Binding-site contacts:
Ligand atom C19 contacts residue ARG301 of chain 1.A at 4.5 Å.
Ligand atom C27 contacts residue PHE414 of chain 1.A at 4.4 Å (hydrophobic).
Ligand atom C3 contacts residue ARG301 of chain 1.A at 4.5 Å.
Ligand atom C15 contacts residue PHE316 of chain 1.A at 3.9 Å (hydrophobic).
Ligand atom C8 contacts residue ILE406 of chain 1.A at 4.0 Å (hydrophobic).
Ligand atom O1 contacts residue ARG301 of chain 1.A at 4.3 Å.
Ligand atom C27 contacts residue POV1 of chain 1.L at 3.9 Å.
Ligand atom C24 contacts residue LEU410 of chain 1.A at 4.3 Å (hydrophobic).
Ligand atom C27 contacts residue VAL413 of chain 1.A at 3.9 Å (hydrophobic).
Ligand atom C19 contacts residue THR298 of chain 1.A at 3.5 Å.
Ligand atom C2 contacts residue ARG301 of chain 1.A at 4.0 Å.
Ligand atom C7 contacts residue PHE316 of chain 1.A at 3.5 Å (hydrophobic).
Ligand atom C3 contacts residue VAL312 of chain 1.A at 4.4 Å (hydrophobic).
Ligand atom C6 contacts residue VAL312 of chain 1.A at 4.4 Å (hydrophobic).
Ligand atom C4 contacts residue VAL312 of chain 1.A at 4.4 Å (hydrophobic).
Ligand atom C7 contacts residue ILE406 of chain 1.A at 3.6 Å (hydrophobic).
Ligand atom C22 contacts residue LEU410 of chain 1.A at 4.4 Å (hydrophobic).
Ligand atom C25 contacts residue ILE291 of chain 1.A at 4.3 Å (hydrophobic).
Ligand atom C11 contacts residue VAL294 of chain 1.A at 4.4 Å (hydrophobic).
Ligand atom C4 contacts residue TRP399 of chain 1.A at 4.2 Å (hydrophobic).
Ligand atom O1 contacts residue TRP399 of chain 1.A at 4.0 Å.
Ligand atom C19 contacts residue VAL294 of chain 1.A at 3.7 Å (hydrophobic).
Ligand atom O1 contacts residue PRO309 of chain 1.A at 4.1 Å.
Ligand atom C15 contacts residue ILE406 of chain 1.A at 4.1 Å (hydrophobic).
Ligand atom C6 contacts residue PHE316 of chain 1.A at 4.0 Å (hydrophobic).
Ligand atom C27 contacts residue ILE417 of chain 1.A at 4.2 Å (hydrophobic).
Ligand atom C18 contacts residue VAL294 of chain 1.A at 3.7 Å (hydrophobic).
Ligand atom C6 contacts residue ILE406 of chain 1.A at 4.1 Å (hydrophobic).

Sequence of chain 1.A:
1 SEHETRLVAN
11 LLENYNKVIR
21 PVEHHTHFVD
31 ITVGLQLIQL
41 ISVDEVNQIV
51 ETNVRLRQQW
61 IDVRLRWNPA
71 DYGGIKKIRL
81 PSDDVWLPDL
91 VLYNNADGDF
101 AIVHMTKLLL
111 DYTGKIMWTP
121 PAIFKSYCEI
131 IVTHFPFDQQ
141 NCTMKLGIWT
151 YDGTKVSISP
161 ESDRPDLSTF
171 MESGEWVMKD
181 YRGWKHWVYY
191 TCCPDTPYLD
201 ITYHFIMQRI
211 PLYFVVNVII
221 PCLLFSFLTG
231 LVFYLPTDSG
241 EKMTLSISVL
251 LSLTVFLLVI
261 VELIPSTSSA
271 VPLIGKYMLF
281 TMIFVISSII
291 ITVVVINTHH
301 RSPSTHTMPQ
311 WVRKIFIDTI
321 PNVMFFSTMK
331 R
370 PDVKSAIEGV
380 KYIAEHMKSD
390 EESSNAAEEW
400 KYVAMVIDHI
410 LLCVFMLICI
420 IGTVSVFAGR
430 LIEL

A small-molecule ligand and the protein it binds are described below.
Small molecule (SMILES): CC(C)CCC[C@@H](C)[C@H]1CC[C@H]2[C@@H]3CC=C4C[C@@H](O)CC[C@]4(C)[C@H]3CC[C@]12C